This protein binds this small molecule.
Small molecule (SMILES): CC[C@H](C)[C@H](NC(=O)[C@H](Cc1ccccc1)NC(=O)[C@@H](N)CCCCN)C(=O)N[C@@H](Cc1ccccc1)C(=O)N[C@@H](CC1=CN=C2CC=CC=C12)C(=O)N[C@@H](C)C(=O)N[C@@H](C)C(=O)N[C@@H](CCSC)C(=O)N[C@H](C(=O)N[C@@H](Cc1ccc(O)cc1)C(=O)N[C@@H](C)C(=O)N[C@H](C(=O)N[C@@H](CC(C)C)C(=O)N[C@@H](Cc1ccc(O)cc1)C(=O)NCC(=O)N[C@@H](CC(N)=O)C(=O)N[C@@H](Cc1ccc(O)cc1)C(=O)N[C@H](C=O)CCC(=O)O)[C@@H](C)O)C(C)C

Sequence of chain 1.E:
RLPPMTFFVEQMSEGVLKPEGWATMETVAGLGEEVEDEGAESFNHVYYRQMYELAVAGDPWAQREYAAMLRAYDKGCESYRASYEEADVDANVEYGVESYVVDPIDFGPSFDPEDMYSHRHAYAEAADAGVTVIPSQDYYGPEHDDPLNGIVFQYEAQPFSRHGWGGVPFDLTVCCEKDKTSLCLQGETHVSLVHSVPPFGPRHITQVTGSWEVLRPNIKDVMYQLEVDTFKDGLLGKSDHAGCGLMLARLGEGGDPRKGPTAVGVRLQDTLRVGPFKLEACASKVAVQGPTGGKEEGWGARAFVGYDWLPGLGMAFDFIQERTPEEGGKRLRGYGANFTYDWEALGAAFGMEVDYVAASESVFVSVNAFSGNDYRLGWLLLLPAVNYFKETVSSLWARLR

Binding-site contacts:
Ligand atom CB contacts residue LYS814 of chain 1.E at 3.7 Å.
Ligand atom CD contacts residue TRP828 of chain 1.E at 3.9 Å (hydrophobic).
Ligand atom CD1 contacts residue LEU764 of chain 1.E at 4.0 Å (hydrophobic).
Ligand atom CZ contacts residue LEU764 of chain 1.E at 3.8 Å (hydrophobic).
Ligand atom CE2 contacts residue THR759 of chain 1.E at 3.4 Å.
Ligand atom OH contacts residue LYS761 of chain 1.E at 3.1 Å (salt-bridge).
Ligand atom CE2 contacts residue GLN798 of chain 1.E at 3.6 Å.
Ligand atom OH contacts residue ASP799 of chain 1.E at 3.0 Å (salt-bridge).
Ligand atom OH contacts residue PRO731 of chain 1.E at 3.3 Å.
Ligand atom CG2 contacts residue VAL795 of chain 1.E at 3.9 Å (hydrophobic).
Ligand atom OH contacts residue ALA771 of chain 1.E at 2.8 Å (h-bond).
Ligand atom CE2 contacts residue CYS773 of chain 1.E at 3.8 Å (hydrophobic).
Ligand atom C contacts residue LEU797 of chain 1.E at 3.8 Å (hydrophobic).
Ligand atom CD2 contacts residue GLY772 of chain 1.E at 3.8 Å.
Ligand atom OH contacts residue GLY730 of chain 1.E at 4.0 Å.
Ligand atom CD2 contacts residue CYS773 of chain 1.E at 3.6 Å (hydrophobic).
Ligand atom CD2 contacts residue THR759 of chain 1.E at 3.8 Å.
Ligand atom CB contacts residue VAL795 of chain 1.E at 3.8 Å (hydrophobic).
Ligand atom CD1 contacts residue ALA812 of chain 1.E at 3.7 Å (hydrophobic).
Ligand atom O contacts residue LEU797 of chain 1.E at 3.3 Å.
Ligand atom CD2 contacts residue LEU764 of chain 1.E at 3.7 Å (hydrophobic).
Ligand atom CG contacts residue LEU797 of chain 1.E at 3.8 Å (hydrophobic).
Ligand atom CB contacts residue LEU797 of chain 1.E at 3.8 Å (hydrophobic).
Ligand atom O contacts residue VAL795 of chain 1.E at 3.3 Å.
Ligand atom O contacts residue LYS814 of chain 1.E at 3.8 Å.
Ligand atom CB contacts residue CYS773 of chain 1.E at 3.9 Å (hydrophobic).
Ligand atom OH contacts residue LEU764 of chain 1.E at 3.8 Å.
Ligand atom OH contacts residue GLY772 of chain 1.E at 3.5 Å (h-bond).
Ligand atom OH contacts residue PHE760 of chain 1.E at 3.9 Å.
Ligand atom CD2 contacts residue LEU797 of chain 1.E at 3.7 Å (hydrophobic).
Ligand atom OE2 contacts residue HIS724 of chain 1.E at 3.3 Å (h-bond).
Ligand atom CE1 contacts residue LEU764 of chain 1.E at 3.5 Å (hydrophobic).
Ligand atom CZ contacts residue LYS761 of chain 1.E at 3.6 Å.
Ligand atom CE1 contacts residue LYS761 of chain 1.E at 3.6 Å.
Ligand atom CE2 contacts residue ALA771 of chain 1.E at 3.8 Å (hydrophobic).
Ligand atom CA contacts residue LEU797 of chain 1.E at 3.7 Å (hydrophobic).
Ligand atom CG2 contacts residue LYS814 of chain 1.E at 3.9 Å.
Ligand atom CZ contacts residue PRO731 of chain 1.E at 3.7 Å (hydrophobic).
Ligand atom CE2 contacts residue PRO731 of chain 1.E at 3.5 Å (hydrophobic).
Ligand atom CG2 contacts residue SER813 of chain 1.E at 4.0 Å.